Binding-site contacts:
Ligand atom O9 contacts residue GLY194 of chain 1.A at 3.6 Å.
Ligand atom C2 contacts residue CYS197 of chain 1.A at 3.6 Å (hydrophobic).
Ligand atom S8 contacts residue GLY194 of chain 1.A at 3.7 Å.
Ligand atom C22 contacts residue CYS173 of chain 1.A at 3.5 Å (hydrophobic).
Ligand atom C30 contacts residue GLY194 of chain 1.A at 3.6 Å.
Ligand atom O14 contacts residue TRP193 of chain 1.A at 3.2 Å.
Ligand atom O18 contacts residue SO41 of chain 1.H at 3.7 Å.
Ligand atom C20 contacts residue SO41 of chain 1.H at 3.5 Å.
Ligand atom C6 contacts residue GLN174 of chain 1.A at 3.2 Å.
Ligand atom N15 contacts residue TYR81 of chain 1.A at 3.5 Å (h-bond).
Ligand atom C32 contacts residue GLU79 of chain 1.A at 3.7 Å.
Ligand atom C20 contacts residue SER192 of chain 1.A at 3.7 Å.
Ligand atom N29 contacts residue CYS197 of chain 1.A at 3.8 Å.
Ligand atom C25 contacts residue GLY194 of chain 1.A at 3.5 Å.
Ligand atom N28 contacts residue GLY204 of chain 1.A at 3.4 Å.
Ligand atom C27 contacts residue ASP171 of chain 1.A at 3.6 Å.
Ligand atom C16 contacts residue TYR81 of chain 1.A at 3.3 Å (hydrophobic).
Ligand atom C3 contacts residue GLY196 of chain 1.A at 3.5 Å.
Ligand atom N11 contacts residue GLY194 of chain 1.A at 2.7 Å (h-bond).
Ligand atom C32 contacts residue TYR81 of chain 1.A at 3.7 Å (hydrophobic).
Ligand atom N28 contacts residue ASP171 of chain 1.A at 2.9 Å (salt-bridge).
Ligand atom O14 contacts residue GLY194 of chain 1.A at 2.9 Å (h-bond).
Ligand atom C1 contacts residue GLN174 of chain 1.A at 3.5 Å.
Ligand atom C25 contacts residue TRP193 of chain 1.A at 3.7 Å (hydrophobic).
Ligand atom O9 contacts residue GLY196 of chain 1.A at 3.2 Å (h-bond).
Ligand atom N19 contacts residue SER177 of chain 1.A at 3.7 Å.
Ligand atom N19 contacts residue SER192 of chain 1.A at 2.9 Å (h-bond).
Ligand atom N28 contacts residue ALA172 of chain 1.A at 3.4 Å (h-bond).
Ligand atom C22 contacts residue VAL191 of chain 1.A at 3.7 Å (hydrophobic).
Ligand atom C27 contacts residue ALA172 of chain 1.A at 3.2 Å (hydrophobic).
Ligand atom N19 contacts residue HIS40 of chain 1.A at 3.6 Å (h-bond).
Ligand atom C12 contacts residue GLY194 of chain 1.A at 3.5 Å.
Ligand atom N29 contacts residue ASP171 of chain 1.A at 2.7 Å (salt-bridge).
Ligand atom C31 contacts residue TYR81 of chain 1.A at 3.4 Å (hydrophobic).
Ligand atom N19 contacts residue SO41 of chain 1.H at 3.6 Å.
Ligand atom N29 contacts residue ALA172 of chain 1.A at 3.3 Å (h-bond).
Ligand atom C20 contacts residue SER177 of chain 1.A at 3.0 Å.
Ligand atom N29 contacts residue GLY196 of chain 1.A at 3.0 Å (h-bond).
Ligand atom C25 contacts residue GLY196 of chain 1.A at 3.8 Å.
Ligand atom O9 contacts residue SER195 of chain 1.A at 3.7 Å.

Sequence of chain 1.A:
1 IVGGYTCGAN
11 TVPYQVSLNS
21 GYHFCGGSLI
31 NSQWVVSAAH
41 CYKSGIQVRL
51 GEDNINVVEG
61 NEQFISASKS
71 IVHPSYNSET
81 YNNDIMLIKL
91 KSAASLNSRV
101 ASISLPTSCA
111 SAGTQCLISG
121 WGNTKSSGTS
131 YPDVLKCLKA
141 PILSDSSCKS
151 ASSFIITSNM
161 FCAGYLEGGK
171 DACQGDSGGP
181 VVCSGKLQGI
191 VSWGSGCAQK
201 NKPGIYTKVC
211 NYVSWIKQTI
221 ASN

The small molecule below binds the protein below.
Small molecule (SMILES): [H]/N=C(\N)c1ccc(CNC(=O)CNC(=O)[C@@H](CCCN/C(N)=N/[H])NS(=O)(=O)Cc2ccccc2)cc1